Binding-site contacts:
Ligand atom C contacts residue VAL4 of chain 8.E at 4.5 Å (hydrophobic).
Ligand atom CA contacts residue VAL4 of chain 8.E at 4.0 Å (hydrophobic).
Ligand atom O contacts residue GLN3 of chain 8.E at 3.0 Å (h-bond).
Ligand atom CB contacts residue VAL4 of chain 8.E at 4.0 Å (hydrophobic).
Ligand atom CA contacts residue ALA2 of chain 8.E at 3.8 Å (hydrophobic).
Ligand atom OG contacts residue GLN3 of chain 8.E at 3.3 Å (h-bond).
Ligand atom OE2 contacts residue VAL4 of chain 8.E at 3.6 Å.
Ligand atom C contacts residue ALA2 of chain 8.E at 4.2 Å (hydrophobic).
Ligand atom CB contacts residue GLN3 of chain 8.E at 4.1 Å.
Ligand atom CB contacts residue ALA2 of chain 8.E at 3.5 Å (hydrophobic).
Ligand atom CG2 contacts residue SER5 of chain 8.E at 3.2 Å.
Ligand atom N contacts residue GLN3 of chain 8.E at 4.5 Å.
Ligand atom N contacts residue ALA2 of chain 8.E at 2.8 Å (h-bond).
Ligand atom CD contacts residue VAL4 of chain 8.E at 3.8 Å (hydrophobic).
Ligand atom CG2 contacts residue VAL4 of chain 8.E at 3.4 Å (hydrophobic).
Ligand atom N contacts residue VAL4 of chain 8.E at 3.0 Å (h-bond).
Ligand atom C contacts residue GLN3 of chain 8.E at 3.8 Å.
Ligand atom CA contacts residue VAL4 of chain 8.E at 3.5 Å (hydrophobic).
Ligand atom CG2 contacts residue GLN3 of chain 8.E at 3.9 Å.
Ligand atom OE1 contacts residue VAL4 of chain 8.E at 3.3 Å (h-bond).
Ligand atom O contacts residue VAL4 of chain 8.E at 4.4 Å.
Ligand atom C contacts residue ALA2 of chain 8.E at 3.6 Å (hydrophobic).
Ligand atom O contacts residue VAL4 of chain 8.E at 4.2 Å.
Ligand atom CG1 contacts residue GLN3 of chain 8.E at 3.0 Å.
Ligand atom CA contacts residue GLN3 of chain 8.E at 4.3 Å.
Ligand atom C contacts residue VAL4 of chain 8.E at 3.5 Å (hydrophobic).
Ligand atom CB contacts residue VAL4 of chain 8.E at 4.2 Å (hydrophobic).
Ligand atom CA contacts residue ALA2 of chain 8.E at 3.4 Å (hydrophobic).
Ligand atom N contacts residue VAL4 of chain 8.E at 4.1 Å.
Ligand atom CB contacts residue ALA2 of chain 8.E at 4.0 Å (hydrophobic).
Ligand atom CB contacts residue GLN3 of chain 8.E at 3.6 Å.
Ligand atom CG2 contacts residue ALA2 of chain 8.E at 4.3 Å (hydrophobic).
Ligand atom N contacts residue ALA2 of chain 8.E at 4.3 Å.
Ligand atom C contacts residue VAL4 of chain 8.E at 4.4 Å (hydrophobic).

Sequence of chain 8.E:
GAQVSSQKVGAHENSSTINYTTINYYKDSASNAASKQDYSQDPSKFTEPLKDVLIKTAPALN

This protein binds this small molecule.
Small molecule (SMILES): CC[C@H](C)[C@H](N)C(=O)N[C@@H](CO)C(=O)N[C@@H](CCC(=O)O)C(=O)N[C@H](C=O)C(C)C